Sequence of chain 1.A:
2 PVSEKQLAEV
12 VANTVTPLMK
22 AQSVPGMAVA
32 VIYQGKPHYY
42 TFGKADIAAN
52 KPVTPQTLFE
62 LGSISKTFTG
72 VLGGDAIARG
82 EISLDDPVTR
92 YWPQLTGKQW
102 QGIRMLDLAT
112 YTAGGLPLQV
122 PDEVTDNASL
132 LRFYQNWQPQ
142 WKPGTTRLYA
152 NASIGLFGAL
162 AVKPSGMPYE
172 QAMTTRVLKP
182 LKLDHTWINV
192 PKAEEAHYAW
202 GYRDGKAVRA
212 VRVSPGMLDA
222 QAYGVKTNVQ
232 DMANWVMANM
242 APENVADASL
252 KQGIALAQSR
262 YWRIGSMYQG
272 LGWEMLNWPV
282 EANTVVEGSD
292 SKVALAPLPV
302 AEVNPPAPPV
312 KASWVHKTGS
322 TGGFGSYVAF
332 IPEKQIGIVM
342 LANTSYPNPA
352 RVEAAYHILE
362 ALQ

The small molecule below binds the protein below.
Small molecule (SMILES): NC(=O)C=C/C(C[SH](=O)=O)=C(/Nc1c(C=O)cc2ccccn12)C(=O)O

Binding-site contacts:
Ligand atom CZ contacts residue LEU119 of chain 1.A at 4.1 Å (hydrophobic).
Ligand atom N5 contacts residue SER321 of chain 1.A at 3.8 Å.
Ligand atom C11 contacts residue LEU296 of chain 1.A at 3.9 Å (hydrophobic).
Ligand atom O8 contacts residue SER321 of chain 1.A at 3.0 Å (h-bond).
Ligand atom S1 contacts residue SER64 of chain 1.A at 3.7 Å.
Ligand atom O12 contacts residue SER292 of chain 1.A at 3.2 Å.
Ligand atom CD1 contacts residue LEU119 of chain 1.A at 3.8 Å (hydrophobic).
Ligand atom CD1 contacts residue GLN120 of chain 1.A at 3.8 Å.
Ligand atom C8 contacts residue SER321 of chain 1.A at 4.0 Å.
Ligand atom C4A contacts residue SER321 of chain 1.A at 3.9 Å.
Ligand atom CE1 contacts residue GLN120 of chain 1.A at 3.5 Å.
Ligand atom CD1 contacts residue ASN152 of chain 1.A at 3.1 Å.
Ligand atom C8 contacts residue SER64 of chain 1.A at 1.4 Å.
Ligand atom S1 contacts residue TYR150 of chain 1.A at 4.0 Å.
Ligand atom O12 contacts residue SER290 of chain 1.A at 4.0 Å.
Ligand atom C12 contacts residue ASN349 of chain 1.A at 3.3 Å.
Ligand atom O1A contacts residue THR319 of chain 1.A at 2.9 Å.
Ligand atom O8 contacts residue GLY320 of chain 1.A at 3.6 Å.
Ligand atom O8 contacts residue SER64 of chain 1.A at 2.3 Å (h-bond).
Ligand atom O4A contacts residue SER321 of chain 1.A at 3.9 Å.
Ligand atom O8 contacts residue GLY63 of chain 1.A at 3.9 Å.
Ligand atom C7 contacts residue SER64 of chain 1.A at 2.5 Å.
Ligand atom N12 contacts residue ASN349 of chain 1.A at 3.4 Å (h-bond).
Ligand atom CG contacts residue ASN152 of chain 1.A at 3.5 Å.
Ligand atom C12 contacts residue SER292 of chain 1.A at 3.7 Å.
Ligand atom O1B contacts residue LYS318 of chain 1.A at 3.1 Å (salt-bridge).
Ligand atom C6 contacts residue SER64 of chain 1.A at 3.6 Å.
Ligand atom C8 contacts residue TYR150 of chain 1.A at 4.0 Å (hydrophobic).
Ligand atom N12 contacts residue ALA295 of chain 1.A at 3.4 Å.
Ligand atom N12 contacts residue SER290 of chain 1.A at 3.4 Å (h-bond).
Ligand atom O1B contacts residue THR319 of chain 1.A at 3.8 Å.
Ligand atom CE1 contacts residue LEU119 of chain 1.A at 3.6 Å (hydrophobic).
Ligand atom C9 contacts residue ASN152 of chain 1.A at 3.2 Å.
Ligand atom O12 contacts residue ASN349 of chain 1.A at 3.2 Å (h-bond).
Ligand atom O1B contacts residue SER64 of chain 1.A at 3.2 Å.
Ligand atom N12 contacts residue SER292 of chain 1.A at 3.9 Å.
Ligand atom C2 contacts residue TYR150 of chain 1.A at 4.0 Å (hydrophobic).
Ligand atom O1B contacts residue TYR150 of chain 1.A at 2.6 Å (h-bond).
Ligand atom C9 contacts residue SER64 of chain 1.A at 3.1 Å.
Ligand atom O1A contacts residue ASN349 of chain 1.A at 4.0 Å.